The small molecule below binds the protein below.
Small molecule (SMILES): CC(=O)N[C@@H]1[C@@H](O)[C@H](O)[C@@H](CO)O[C@H]1O

Sequence of chain 1.C:
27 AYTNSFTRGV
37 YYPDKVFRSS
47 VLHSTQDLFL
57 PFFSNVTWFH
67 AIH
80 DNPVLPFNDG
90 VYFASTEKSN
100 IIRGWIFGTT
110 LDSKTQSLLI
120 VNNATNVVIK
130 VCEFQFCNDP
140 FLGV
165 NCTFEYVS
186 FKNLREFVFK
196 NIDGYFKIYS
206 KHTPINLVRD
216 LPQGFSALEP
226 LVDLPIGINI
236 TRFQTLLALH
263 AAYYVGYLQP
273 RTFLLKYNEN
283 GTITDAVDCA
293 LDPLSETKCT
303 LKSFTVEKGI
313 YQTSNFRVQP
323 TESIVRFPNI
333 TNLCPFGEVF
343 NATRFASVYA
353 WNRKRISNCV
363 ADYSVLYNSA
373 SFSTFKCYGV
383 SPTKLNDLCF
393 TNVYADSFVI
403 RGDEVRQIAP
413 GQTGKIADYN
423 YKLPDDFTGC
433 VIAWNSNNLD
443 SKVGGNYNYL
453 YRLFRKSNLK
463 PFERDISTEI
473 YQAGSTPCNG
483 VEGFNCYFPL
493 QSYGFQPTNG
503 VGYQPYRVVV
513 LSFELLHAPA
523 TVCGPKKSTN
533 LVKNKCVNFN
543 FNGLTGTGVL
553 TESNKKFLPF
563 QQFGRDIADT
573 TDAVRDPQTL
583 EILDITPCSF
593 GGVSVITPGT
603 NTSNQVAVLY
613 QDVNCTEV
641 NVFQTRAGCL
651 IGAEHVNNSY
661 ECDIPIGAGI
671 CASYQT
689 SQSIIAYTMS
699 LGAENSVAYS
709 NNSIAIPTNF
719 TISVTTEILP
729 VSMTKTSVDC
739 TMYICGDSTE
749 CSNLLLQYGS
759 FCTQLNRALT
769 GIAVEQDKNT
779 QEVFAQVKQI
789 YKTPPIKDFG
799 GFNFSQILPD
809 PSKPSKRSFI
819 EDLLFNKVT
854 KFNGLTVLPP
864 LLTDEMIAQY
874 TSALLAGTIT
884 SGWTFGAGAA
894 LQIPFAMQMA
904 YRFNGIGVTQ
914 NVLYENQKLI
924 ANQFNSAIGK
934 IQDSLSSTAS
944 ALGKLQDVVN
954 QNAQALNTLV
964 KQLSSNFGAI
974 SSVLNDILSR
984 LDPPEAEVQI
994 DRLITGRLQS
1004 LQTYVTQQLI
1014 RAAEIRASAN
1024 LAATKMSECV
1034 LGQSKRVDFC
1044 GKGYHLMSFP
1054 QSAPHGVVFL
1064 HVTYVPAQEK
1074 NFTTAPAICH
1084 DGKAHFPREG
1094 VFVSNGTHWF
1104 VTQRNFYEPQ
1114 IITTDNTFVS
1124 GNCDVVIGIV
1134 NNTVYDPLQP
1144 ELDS

Binding-site contacts:
Ligand atom N2 contacts residue ASN657 of chain 1.C at 2.9 Å (h-bond).
Ligand atom O5 contacts residue ASN657 of chain 1.C at 2.4 Å (h-bond).
Ligand atom C3 contacts residue ASN657 of chain 1.C at 3.8 Å.
Ligand atom C4 contacts residue ASN657 of chain 1.C at 4.2 Å.
Ligand atom C7 contacts residue ASN657 of chain 1.C at 3.9 Å.
Ligand atom C5 contacts residue ASN657 of chain 1.C at 3.7 Å.
Ligand atom C8 contacts residue HIS655 of chain 1.C at 3.3 Å.
Ligand atom O7 contacts residue ASN657 of chain 1.C at 4.4 Å.
Ligand atom C1 contacts residue ASN657 of chain 1.C at 1.4 Å.
Ligand atom C2 contacts residue ASN657 of chain 1.C at 2.5 Å.